A protein and the small-molecule ligand that binds it are described below.
Small molecule (SMILES): CC(C)Nc1nc2ccc(-c3ocnc3-c3ccccc3F)cc2s1

Sequence of chain 2.A:
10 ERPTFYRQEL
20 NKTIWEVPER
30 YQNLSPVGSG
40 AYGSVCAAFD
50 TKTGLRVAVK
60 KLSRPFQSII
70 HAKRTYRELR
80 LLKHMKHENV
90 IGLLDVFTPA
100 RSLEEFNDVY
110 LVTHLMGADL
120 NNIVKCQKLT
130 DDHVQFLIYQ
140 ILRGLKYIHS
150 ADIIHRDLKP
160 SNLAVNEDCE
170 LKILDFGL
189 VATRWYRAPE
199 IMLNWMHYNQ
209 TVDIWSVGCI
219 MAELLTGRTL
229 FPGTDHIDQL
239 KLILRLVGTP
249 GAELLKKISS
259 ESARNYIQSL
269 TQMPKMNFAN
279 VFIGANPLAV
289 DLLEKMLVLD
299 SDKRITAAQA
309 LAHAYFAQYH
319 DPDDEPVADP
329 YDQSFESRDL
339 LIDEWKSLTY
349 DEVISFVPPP

Binding-site contacts:
Ligand atom F24 contacts residue LYS59 of chain 2.A at 3.3 Å.
Ligand atom N22 contacts residue LEU114 of chain 2.A at 3.1 Å.
Ligand atom C15 contacts residue LEU173 of chain 2.A at 3.6 Å (hydrophobic).
Ligand atom C6 contacts residue LEU110 of chain 2.A at 3.5 Å (hydrophobic).
Ligand atom C2 contacts residue VAL111 of chain 2.A at 3.7 Å (hydrophobic).
Ligand atom C19 contacts residue GLY116 of chain 2.A at 3.8 Å.
Ligand atom C3 contacts residue LEU81 of chain 2.A at 3.6 Å (hydrophobic).
Ligand atom C12 contacts residue LYS59 of chain 2.A at 3.5 Å.
Ligand atom F24 contacts residue VAL44 of chain 2.A at 2.9 Å.
Ligand atom C4 contacts residue THR112 of chain 2.A at 3.7 Å.
Ligand atom N21 contacts residue MET115 of chain 2.A at 3.0 Å (h-bond).
Ligand atom C4 contacts residue LEU173 of chain 2.A at 3.0 Å (hydrophobic).
Ligand atom C8 contacts residue ASP174 of chain 2.A at 3.7 Å.
Ligand atom C16 contacts residue LEU114 of chain 2.A at 3.3 Å (hydrophobic).
Ligand atom C7 contacts residue LEU173 of chain 2.A at 3.6 Å (hydrophobic).
Ligand atom C18 contacts residue MET115 of chain 2.A at 3.7 Å (hydrophobic).
Ligand atom N21 contacts residue LEU114 of chain 2.A at 3.2 Å.
Ligand atom C9 contacts residue LEU173 of chain 2.A at 3.2 Å (hydrophobic).
Ligand atom C18 contacts residue GLY116 of chain 2.A at 3.7 Å.
Ligand atom C6 contacts residue ALA57 of chain 2.A at 3.5 Å (hydrophobic).
Ligand atom C2 contacts residue LEU110 of chain 2.A at 3.3 Å (hydrophobic).
Ligand atom C5 contacts residue ALA57 of chain 2.A at 3.7 Å (hydrophobic).
Ligand atom C5 contacts residue LEU173 of chain 2.A at 3.4 Å (hydrophobic).
Ligand atom C2 contacts residue THR112 of chain 2.A at 3.6 Å.
Ligand atom C17 contacts residue VAL36 of chain 2.A at 3.4 Å (hydrophobic).
Ligand atom N20 contacts residue LYS59 of chain 2.A at 3.7 Å.
Ligand atom C1 contacts residue LEU81 of chain 2.A at 3.3 Å (hydrophobic).
Ligand atom O23 contacts residue LEU173 of chain 2.A at 3.5 Å.
Ligand atom S25 contacts residue TYR41 of chain 2.A at 3.6 Å.
Ligand atom N22 contacts residue MET115 of chain 2.A at 2.7 Å (h-bond).
Ligand atom S25 contacts residue VAL36 of chain 2.A at 3.7 Å.
Ligand atom C18 contacts residue ALA117 of chain 2.A at 3.5 Å (hydrophobic).
Ligand atom C6 contacts residue LYS59 of chain 2.A at 3.6 Å.
Ligand atom C6 contacts residue THR112 of chain 2.A at 3.5 Å.
Ligand atom C16 contacts residue MET115 of chain 2.A at 3.6 Å (hydrophobic).
Ligand atom C7 contacts residue TYR41 of chain 2.A at 3.6 Å (hydrophobic).
Ligand atom C1 contacts residue LEU110 of chain 2.A at 3.7 Å (hydrophobic).
Ligand atom C5 contacts residue HIS113 of chain 2.A at 3.5 Å.
Ligand atom O23 contacts residue TYR41 of chain 2.A at 3.3 Å.
Ligand atom C19 contacts residue MET115 of chain 2.A at 3.1 Å (hydrophobic).